Binding-site contacts:
Ligand atom C2 contacts residue ASN603 of chain 1.A at 2.2 Å.
Ligand atom C3 contacts residue ASN603 of chain 1.A at 3.5 Å.
Ligand atom C1 contacts residue ASN603 of chain 1.A at 1.4 Å.
Ligand atom C8 contacts residue ASN603 of chain 1.A at 4.3 Å.
Ligand atom N2 contacts residue THR604 of chain 1.A at 4.4 Å.
Ligand atom C6 contacts residue ASN603 of chain 1.A at 4.1 Å.
Ligand atom C5 contacts residue ASN603 of chain 1.A at 3.5 Å.
Ligand atom C7 contacts residue THR604 of chain 1.A at 3.2 Å.
Ligand atom C8 contacts residue THR604 of chain 1.A at 3.4 Å.
Ligand atom O6 contacts residue ASN603 of chain 1.A at 3.9 Å.
Ligand atom O3 contacts residue ASN603 of chain 1.A at 4.1 Å.
Ligand atom N2 contacts residue ASN603 of chain 1.A at 2.7 Å (h-bond).
Ligand atom C7 contacts residue ASN603 of chain 1.A at 3.2 Å.
Ligand atom C4 contacts residue ASN603 of chain 1.A at 3.4 Å.
Ligand atom O7 contacts residue ASN603 of chain 1.A at 2.9 Å.
Ligand atom O5 contacts residue ASN603 of chain 1.A at 2.2 Å (h-bond).
Ligand atom O7 contacts residue THR604 of chain 1.A at 2.3 Å (h-bond).

Sequence of chain 1.A:
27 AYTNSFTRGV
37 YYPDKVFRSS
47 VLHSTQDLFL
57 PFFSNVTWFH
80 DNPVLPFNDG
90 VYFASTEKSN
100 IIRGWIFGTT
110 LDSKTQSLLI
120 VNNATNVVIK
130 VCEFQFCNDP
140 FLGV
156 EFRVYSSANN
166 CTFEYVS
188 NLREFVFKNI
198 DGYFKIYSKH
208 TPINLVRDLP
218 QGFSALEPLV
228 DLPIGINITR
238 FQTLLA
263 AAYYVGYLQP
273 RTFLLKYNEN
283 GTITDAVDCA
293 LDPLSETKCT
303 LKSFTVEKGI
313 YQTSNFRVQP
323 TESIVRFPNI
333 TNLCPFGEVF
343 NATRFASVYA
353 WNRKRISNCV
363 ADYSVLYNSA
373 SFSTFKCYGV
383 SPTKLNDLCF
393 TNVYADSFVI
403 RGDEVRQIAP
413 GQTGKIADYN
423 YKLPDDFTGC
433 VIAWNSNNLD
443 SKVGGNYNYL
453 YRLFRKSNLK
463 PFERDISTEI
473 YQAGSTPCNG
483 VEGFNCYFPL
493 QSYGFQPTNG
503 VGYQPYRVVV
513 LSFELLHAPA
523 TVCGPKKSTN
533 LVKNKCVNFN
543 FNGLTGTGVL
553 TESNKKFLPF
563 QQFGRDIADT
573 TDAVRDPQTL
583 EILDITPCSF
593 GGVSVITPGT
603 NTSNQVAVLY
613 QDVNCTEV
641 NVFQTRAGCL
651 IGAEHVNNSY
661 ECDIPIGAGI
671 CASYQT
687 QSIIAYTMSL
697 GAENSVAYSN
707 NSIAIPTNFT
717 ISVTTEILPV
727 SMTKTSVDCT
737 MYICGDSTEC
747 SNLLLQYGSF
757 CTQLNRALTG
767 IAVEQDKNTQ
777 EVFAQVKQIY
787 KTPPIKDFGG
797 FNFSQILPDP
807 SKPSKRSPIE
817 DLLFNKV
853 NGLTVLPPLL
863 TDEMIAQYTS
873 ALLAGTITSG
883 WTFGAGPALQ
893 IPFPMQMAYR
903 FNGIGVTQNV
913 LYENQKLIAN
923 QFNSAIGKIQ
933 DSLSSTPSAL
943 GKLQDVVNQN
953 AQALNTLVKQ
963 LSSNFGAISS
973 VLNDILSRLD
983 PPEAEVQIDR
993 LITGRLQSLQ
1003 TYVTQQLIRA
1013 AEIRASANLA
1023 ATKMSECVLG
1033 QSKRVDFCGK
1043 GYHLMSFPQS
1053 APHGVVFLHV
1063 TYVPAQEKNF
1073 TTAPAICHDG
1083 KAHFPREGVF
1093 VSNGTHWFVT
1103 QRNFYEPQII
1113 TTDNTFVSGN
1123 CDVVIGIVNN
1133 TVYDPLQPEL

The protein below binds the small molecule below.
Small molecule (SMILES): CC(=O)N[C@@H]1[C@@H](O)[C@H](O)[C@@H](CO)O[C@H]1O